Binding-site contacts:
Ligand atom CG contacts residue TRP70 of chain 1.C at 3.5 Å (hydrophobic).
Ligand atom CB contacts residue TRP70 of chain 1.C at 4.4 Å (hydrophobic).
Ligand atom OE1 contacts residue TRP64 of chain 1.C at 3.1 Å (h-bond).
Ligand atom OAC contacts residue TRP84 of chain 1.C at 3.9 Å.
Ligand atom CD contacts residue SER63 of chain 1.C at 4.3 Å.
Ligand atom OAD contacts residue TRP70 of chain 1.C at 3.5 Å.
Ligand atom C contacts residue TRP64 of chain 1.C at 3.3 Å (hydrophobic).
Ligand atom C contacts residue HIS62 of chain 1.C at 3.6 Å.
Ligand atom CAO contacts residue TRP70 of chain 1.C at 4.2 Å (hydrophobic).
Ligand atom CD contacts residue PHE86 of chain 1.C at 4.2 Å (hydrophobic).
Ligand atom OAD contacts residue VAL61 of chain 1.C at 3.9 Å.
Ligand atom CG contacts residue TRP64 of chain 1.C at 4.2 Å (hydrophobic).
Ligand atom CA contacts residue TRP64 of chain 1.C at 4.1 Å (hydrophobic).
Ligand atom CB contacts residue TRP64 of chain 1.C at 3.8 Å (hydrophobic).
Ligand atom OE1 contacts residue HIS62 of chain 1.C at 3.9 Å.
Ligand atom OE1 contacts residue SER63 of chain 1.C at 3.7 Å.
Ligand atom NE2 contacts residue TRP70 of chain 1.C at 4.2 Å.
Ligand atom CD contacts residue HIS62 of chain 1.C at 3.9 Å.
Ligand atom OE1 contacts residue PHE86 of chain 1.C at 3.3 Å.
Ligand atom OAD contacts residue HIS62 of chain 1.C at 4.0 Å.
Ligand atom O contacts residue TRP64 of chain 1.C at 3.3 Å (h-bond).
Ligand atom CG contacts residue TRP84 of chain 1.C at 3.6 Å (hydrophobic).
Ligand atom CG contacts residue PHE86 of chain 1.C at 4.3 Å (hydrophobic).
Ligand atom OAC contacts residue TRP64 of chain 1.C at 4.1 Å.
Ligand atom NE2 contacts residue TRP64 of chain 1.C at 2.9 Å (h-bond).
Ligand atom CD contacts residue TRP70 of chain 1.C at 3.6 Å (hydrophobic).
Ligand atom OE1 contacts residue TRP70 of chain 1.C at 3.6 Å.
Ligand atom O contacts residue HIS62 of chain 1.C at 3.4 Å (h-bond).
Ligand atom CA contacts residue TRP70 of chain 1.C at 4.1 Å (hydrophobic).
Ligand atom NE2 contacts residue VAL61 of chain 1.C at 4.5 Å.
Ligand atom NE2 contacts residue SER63 of chain 1.C at 4.2 Å.
Ligand atom NE2 contacts residue HIS62 of chain 1.C at 2.9 Å (h-bond).
Ligand atom CB contacts residue TRP84 of chain 1.C at 3.3 Å (hydrophobic).
Ligand atom CD contacts residue TRP64 of chain 1.C at 3.4 Å (hydrophobic).

Sequence of chain 1.C:
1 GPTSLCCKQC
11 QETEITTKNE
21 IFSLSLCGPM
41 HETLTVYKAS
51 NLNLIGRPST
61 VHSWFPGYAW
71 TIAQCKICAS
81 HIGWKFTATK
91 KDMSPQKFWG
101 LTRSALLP

The protein below binds the small molecule below.
Small molecule (SMILES): O=C1CC[C@@H](N2C(=O)c3ccccc3C2=O)C(=O)N1